Sequence of chain 1.S:
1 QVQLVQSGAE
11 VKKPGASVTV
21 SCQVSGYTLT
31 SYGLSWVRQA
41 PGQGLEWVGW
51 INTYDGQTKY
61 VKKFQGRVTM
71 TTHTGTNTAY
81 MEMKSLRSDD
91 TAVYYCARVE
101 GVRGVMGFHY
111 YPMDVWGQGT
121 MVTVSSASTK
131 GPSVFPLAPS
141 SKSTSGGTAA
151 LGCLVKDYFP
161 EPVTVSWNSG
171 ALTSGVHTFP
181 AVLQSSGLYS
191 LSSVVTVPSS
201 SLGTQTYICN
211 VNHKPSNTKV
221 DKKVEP

This small molecule binds to this protein.
Small molecule (SMILES): CC(=O)N[C@H]1[C@H](O[C@H]2[C@H](O)[C@@H](NC(C)=O)CO[C@@H]2CO)O[C@H](CO)[C@@H](O[C@@H]2O[C@H](CO[C@H]3O[C@H](CO[C@H]4O[C@H](CO)[C@@H](O)[C@H](O)[C@@H]4O)[C@@H](O)[C@H](O[C@H]4O[C@H](CO)[C@@H](O)[C@H](O)[C@@H]4O)[C@@H]3O)[C@@H](O)[C@H](O[C@H]3O[C@H](CO)[C@@H](O)[C@H](O)[C@@H]3O)[C@@H]2O)[C@@H]1O

Sequence of chain 1.G:
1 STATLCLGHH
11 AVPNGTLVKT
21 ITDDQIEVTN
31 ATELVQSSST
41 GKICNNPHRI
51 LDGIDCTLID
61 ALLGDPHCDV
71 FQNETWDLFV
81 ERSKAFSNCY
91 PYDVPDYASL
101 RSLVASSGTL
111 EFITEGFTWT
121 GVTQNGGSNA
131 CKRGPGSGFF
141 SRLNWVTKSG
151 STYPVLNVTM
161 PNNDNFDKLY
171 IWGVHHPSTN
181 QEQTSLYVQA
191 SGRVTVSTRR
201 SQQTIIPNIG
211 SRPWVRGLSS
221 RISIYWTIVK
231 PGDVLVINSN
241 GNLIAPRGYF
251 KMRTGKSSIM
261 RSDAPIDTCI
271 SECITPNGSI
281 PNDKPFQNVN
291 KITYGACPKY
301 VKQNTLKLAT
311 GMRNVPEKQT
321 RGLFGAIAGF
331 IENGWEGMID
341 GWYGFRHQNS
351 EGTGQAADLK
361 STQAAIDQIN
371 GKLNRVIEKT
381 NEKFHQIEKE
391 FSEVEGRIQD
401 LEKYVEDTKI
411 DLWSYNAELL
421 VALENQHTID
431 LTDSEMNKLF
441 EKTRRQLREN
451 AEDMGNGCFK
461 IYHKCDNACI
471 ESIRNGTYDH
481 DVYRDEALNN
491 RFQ

Binding-site contacts:
Ligand atom O6 contacts residue GLY104 of chain 1.S at 3.6 Å (h-bond).
Ligand atom C4 contacts residue GLN57 of chain 1.S at 4.1 Å.
Ligand atom C2 contacts residue ASN277 of chain 1.G at 2.4 Å.
Ligand atom C3 contacts residue GLN57 of chain 1.S at 4.5 Å.
Ligand atom C2 contacts residue GLN57 of chain 1.S at 4.2 Å.
Ligand atom O4 contacts residue LYS291 of chain 1.G at 3.5 Å (salt-bridge).
Ligand atom O6 contacts residue ARG103 of chain 1.S at 3.1 Å (salt-bridge).
Ligand atom C1 contacts residue VAL289 of chain 1.G at 4.2 Å (hydrophobic).
Ligand atom O2 contacts residue GLY56 of chain 1.S at 4.3 Å.
Ligand atom C7 contacts residue ASN277 of chain 1.G at 3.9 Å.
Ligand atom N2 contacts residue ASN277 of chain 1.G at 2.8 Å (h-bond).
Ligand atom C2 contacts residue VAL289 of chain 1.G at 4.4 Å (hydrophobic).
Ligand atom C6 contacts residue GLN57 of chain 1.S at 4.3 Å.
Ligand atom O4 contacts residue TYR54 of chain 1.S at 4.0 Å.
Ligand atom C1 contacts residue GLY104 of chain 1.S at 4.3 Å.
Ligand atom O2 contacts residue GLN57 of chain 1.S at 3.4 Å (h-bond).
Ligand atom O6 contacts residue MET106 of chain 1.S at 4.3 Å.
Ligand atom O3 contacts residue LYS291 of chain 1.G at 3.4 Å (salt-bridge).
Ligand atom O5 contacts residue ASN277 of chain 1.G at 2.4 Å (h-bond).
Ligand atom C5 contacts residue GLN57 of chain 1.S at 3.7 Å.
Ligand atom C1 contacts residue ASN277 of chain 1.G at 1.4 Å.
Ligand atom N2 contacts residue VAL289 of chain 1.G at 3.8 Å.
Ligand atom O4 contacts residue GLN57 of chain 1.S at 3.6 Å.
Ligand atom C3 contacts residue LYS291 of chain 1.G at 4.3 Å.
Ligand atom C3 contacts residue ASN277 of chain 1.G at 3.8 Å.
Ligand atom C5 contacts residue ASN277 of chain 1.G at 3.7 Å.
Ligand atom C4 contacts residue ASN277 of chain 1.G at 4.2 Å.
Ligand atom C6 contacts residue GLY104 of chain 1.S at 4.4 Å.
Ligand atom C8 contacts residue ASP55 of chain 1.S at 3.1 Å.
Ligand atom O7 contacts residue ASN277 of chain 1.G at 4.0 Å.
Ligand atom O2 contacts residue ASP55 of chain 1.S at 4.1 Å.
Ligand atom C6 contacts residue ARG103 of chain 1.S at 4.4 Å.
Ligand atom O6 contacts residue THR58 of chain 1.S at 4.2 Å.
Ligand atom C7 contacts residue ASP55 of chain 1.S at 3.6 Å.
Ligand atom O7 contacts residue MET106 of chain 1.S at 4.3 Å.
Ligand atom O5 contacts residue GLY104 of chain 1.S at 3.5 Å (h-bond).
Ligand atom C4 contacts residue LYS291 of chain 1.G at 4.4 Å.
Ligand atom O7 contacts residue ASP55 of chain 1.S at 3.2 Å (salt-bridge).